This small molecule binds to this protein.
Small molecule (SMILES): C[C@@H](O)c1ccccc1

Binding-site contacts:
Ligand atom C8 contacts residue TYR155 of chain 3.A at 3.8 Å (hydrophobic).
Ligand atom C6 contacts residue LEU152 of chain 3.A at 3.8 Å (hydrophobic).
Ligand atom C7 contacts residue ALA93 of chain 3.A at 3.7 Å (hydrophobic).
Ligand atom C6 contacts residue ASN95 of chain 3.A at 3.1 Å.
Ligand atom C4 contacts residue MET205 of chain 3.A at 4.4 Å (hydrophobic).
Ligand atom C8 contacts residue NAI1 of chain 3.D at 4.1 Å.
Ligand atom C1 contacts residue TYR155 of chain 3.A at 4.3 Å (hydrophobic).
Ligand atom O1 contacts residue TYR155 of chain 3.A at 3.4 Å (h-bond).
Ligand atom C8 contacts residue GLU144 of chain 3.A at 4.1 Å.
Ligand atom C3 contacts residue MET205 of chain 3.A at 4.1 Å (hydrophobic).
Ligand atom C7 contacts residue ASN95 of chain 3.A at 4.4 Å.
Ligand atom C1 contacts residue NAI1 of chain 3.D at 3.8 Å.
Ligand atom O1 contacts residue NAI1 of chain 3.D at 3.5 Å.
Ligand atom C8 contacts residue LEU152 of chain 3.A at 3.9 Å (hydrophobic).
Ligand atom C4 contacts residue ASN95 of chain 3.A at 4.4 Å.
Ligand atom C6 contacts residue ALA93 of chain 3.A at 3.5 Å (hydrophobic).
Ligand atom C5 contacts residue ASN95 of chain 3.A at 3.1 Å.
Ligand atom C7 contacts residue LEU152 of chain 3.A at 4.0 Å (hydrophobic).

Sequence of chain 3.A:
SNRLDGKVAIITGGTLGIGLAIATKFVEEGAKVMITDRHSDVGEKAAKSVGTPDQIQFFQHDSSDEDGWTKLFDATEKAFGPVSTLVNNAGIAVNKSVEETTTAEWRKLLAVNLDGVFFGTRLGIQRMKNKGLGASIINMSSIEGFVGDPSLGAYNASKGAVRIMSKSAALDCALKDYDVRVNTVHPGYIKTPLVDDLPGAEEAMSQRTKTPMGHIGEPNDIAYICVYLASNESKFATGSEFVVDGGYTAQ